Sequence of chain 54.A:
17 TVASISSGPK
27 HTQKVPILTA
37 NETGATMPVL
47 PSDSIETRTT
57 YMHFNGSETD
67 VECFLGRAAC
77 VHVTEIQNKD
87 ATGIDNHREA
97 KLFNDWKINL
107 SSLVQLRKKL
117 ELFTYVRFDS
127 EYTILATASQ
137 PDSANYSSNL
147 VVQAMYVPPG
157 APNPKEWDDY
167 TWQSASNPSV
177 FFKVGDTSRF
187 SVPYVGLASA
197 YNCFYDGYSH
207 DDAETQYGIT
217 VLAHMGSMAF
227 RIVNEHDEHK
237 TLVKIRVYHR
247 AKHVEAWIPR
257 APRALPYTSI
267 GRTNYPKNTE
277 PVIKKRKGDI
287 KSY

This small molecule binds to this protein.
Small molecule (SMILES): Cc1cc(CCCCCOc2ccc(C3=NCCO3)cc2)on1

Sequence of chain 54.C:
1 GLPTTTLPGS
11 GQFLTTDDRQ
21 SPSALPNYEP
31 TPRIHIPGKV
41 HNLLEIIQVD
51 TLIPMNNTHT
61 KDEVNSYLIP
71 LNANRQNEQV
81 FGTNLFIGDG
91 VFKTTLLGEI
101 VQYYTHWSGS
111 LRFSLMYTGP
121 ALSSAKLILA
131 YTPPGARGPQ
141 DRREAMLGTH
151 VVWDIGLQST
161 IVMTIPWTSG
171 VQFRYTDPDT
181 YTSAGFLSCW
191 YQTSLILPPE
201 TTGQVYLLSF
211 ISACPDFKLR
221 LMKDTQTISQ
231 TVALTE

Binding-site contacts:
Ligand atom N3A contacts residue ALA24 of chain 54.C at 3.8 Å.
Ligand atom C2A contacts residue PHE186 of chain 54.A at 3.3 Å (hydrophobic).
Ligand atom C4B contacts residue TYR152 of chain 54.A at 3.8 Å (hydrophobic).
Ligand atom C1B contacts residue ILE104 of chain 54.A at 4.0 Å (hydrophobic).
Ligand atom C1B contacts residue VAL188 of chain 54.A at 3.8 Å (hydrophobic).
Ligand atom C6B contacts residue ILE104 of chain 54.A at 3.6 Å (hydrophobic).
Ligand atom N2 contacts residue MET221 of chain 54.A at 3.4 Å (h-bond).
Ligand atom C3B contacts residue TYR152 of chain 54.A at 3.7 Å (hydrophobic).
Ligand atom C4C contacts residue VAL188 of chain 54.A at 3.7 Å (hydrophobic).
Ligand atom C4C contacts residue VAL191 of chain 54.A at 3.0 Å (hydrophobic).
Ligand atom C5A contacts residue ALA150 of chain 54.A at 4.0 Å (hydrophobic).
Ligand atom C5C contacts residue VAL188 of chain 54.A at 4.1 Å (hydrophobic).
Ligand atom C4 contacts residue LEU106 of chain 54.A at 3.5 Å (hydrophobic).
Ligand atom C4A contacts residue PRO174 of chain 54.A at 3.1 Å (hydrophobic).
Ligand atom C1C contacts residue TYR128 of chain 54.A at 3.9 Å (hydrophobic).
Ligand atom C2A contacts residue TYR152 of chain 54.A at 3.6 Å (hydrophobic).
Ligand atom C4B contacts residue PHE186 of chain 54.A at 3.6 Å (hydrophobic).
Ligand atom O1B contacts residue TYR128 of chain 54.A at 3.4 Å (h-bond).
Ligand atom C6B contacts residue TYR128 of chain 54.A at 3.3 Å (hydrophobic).
Ligand atom O1 contacts residue MET221 of chain 54.A at 2.5 Å (h-bond).
Ligand atom C5A contacts residue PHE186 of chain 54.A at 3.5 Å (hydrophobic).
Ligand atom C5B contacts residue PHE186 of chain 54.A at 3.9 Å (hydrophobic).
Ligand atom C5A contacts residue VAL176 of chain 54.A at 3.6 Å (hydrophobic).
Ligand atom C3B contacts residue VAL188 of chain 54.A at 3.8 Å (hydrophobic).
Ligand atom C3C contacts residue TYR128 of chain 54.A at 3.4 Å (hydrophobic).
Ligand atom C1C contacts residue MET221 of chain 54.A at 4.0 Å (hydrophobic).
Ligand atom C1B contacts residue TYR128 of chain 54.A at 3.6 Å (hydrophobic).
Ligand atom C5B contacts residue TYR128 of chain 54.A at 4.0 Å (hydrophobic).
Ligand atom C2C contacts residue TYR197 of chain 54.A at 3.7 Å (hydrophobic).
Ligand atom O1A contacts residue PHE186 of chain 54.A at 3.0 Å.
Ligand atom C2C contacts residue MET221 of chain 54.A at 4.0 Å (hydrophobic).
Ligand atom C5C contacts residue VAL191 of chain 54.A at 3.8 Å (hydrophobic).
Ligand atom O1B contacts residue ILE104 of chain 54.A at 3.9 Å.
Ligand atom C1C contacts residue LEU106 of chain 54.A at 4.0 Å (hydrophobic).
Ligand atom N3A contacts residue PRO174 of chain 54.A at 3.7 Å.
Ligand atom C5 contacts residue MET221 of chain 54.A at 3.6 Å (hydrophobic).
Ligand atom C5B contacts residue MET224 of chain 54.A at 3.8 Å (hydrophobic).
Ligand atom N3A contacts residue TYR152 of chain 54.A at 3.5 Å.
Ligand atom C2B contacts residue VAL188 of chain 54.A at 3.5 Å (hydrophobic).
Ligand atom N3A contacts residue PHE186 of chain 54.A at 4.0 Å.